Sequence of chain 3.A:
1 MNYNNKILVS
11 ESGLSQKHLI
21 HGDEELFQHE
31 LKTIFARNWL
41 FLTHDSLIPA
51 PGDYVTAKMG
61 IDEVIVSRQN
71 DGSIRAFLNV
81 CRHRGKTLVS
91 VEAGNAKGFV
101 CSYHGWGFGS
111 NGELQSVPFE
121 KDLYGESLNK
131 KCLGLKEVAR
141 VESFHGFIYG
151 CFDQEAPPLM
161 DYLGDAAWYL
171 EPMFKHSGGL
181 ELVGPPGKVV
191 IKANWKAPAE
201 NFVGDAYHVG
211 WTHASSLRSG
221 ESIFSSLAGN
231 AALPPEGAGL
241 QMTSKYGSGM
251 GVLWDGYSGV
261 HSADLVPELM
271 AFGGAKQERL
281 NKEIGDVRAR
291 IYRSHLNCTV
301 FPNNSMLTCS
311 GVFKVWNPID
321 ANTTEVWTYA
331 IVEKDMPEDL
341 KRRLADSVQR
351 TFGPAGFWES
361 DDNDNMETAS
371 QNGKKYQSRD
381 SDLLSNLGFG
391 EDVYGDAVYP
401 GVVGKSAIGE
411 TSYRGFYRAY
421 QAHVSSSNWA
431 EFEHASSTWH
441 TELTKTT

The protein below binds the small molecule below.
Small molecule (SMILES): O[C@@H]1c2ccccc2C=C[C@@H]1O

Binding-site contacts:
Ligand atom OH1 contacts residue PHE202 of chain 3.A at 3.7 Å.
Ligand atom C2 contacts residue HIS208 of chain 3.A at 4.0 Å.
Ligand atom C7 contacts residue HIS295 of chain 3.A at 3.5 Å.
Ligand atom C8 contacts residue VAL209 of chain 3.A at 4.2 Å (hydrophobic).
Ligand atom C4 contacts residue ASN201 of chain 3.A at 4.3 Å.
Ligand atom C2 contacts residue FE1 of chain 3.H at 4.0 Å.
Ligand atom OH1 contacts residue HIS213 of chain 3.A at 4.2 Å.
Ligand atom C4A contacts residue VAL209 of chain 3.A at 3.7 Å (hydrophobic).
Ligand atom OH1 contacts residue ASP362 of chain 3.A at 4.0 Å.
Ligand atom C5 contacts residue VAL209 of chain 3.A at 4.0 Å (hydrophobic).
Ligand atom C4 contacts residue VAL209 of chain 3.A at 4.2 Å (hydrophobic).
Ligand atom C8A contacts residue VAL209 of chain 3.A at 3.9 Å (hydrophobic).
Ligand atom C4A contacts residue ASN297 of chain 3.A at 4.2 Å.
Ligand atom OH2 contacts residue PHE352 of chain 3.A at 3.8 Å.
Ligand atom C1 contacts residue HIS208 of chain 3.A at 4.2 Å.
Ligand atom C5 contacts residue HIS295 of chain 3.A at 4.2 Å.
Ligand atom OH2 contacts residue HIS208 of chain 3.A at 3.6 Å.
Ligand atom C5 contacts residue ASN297 of chain 3.A at 4.0 Å.
Ligand atom C6 contacts residue HIS295 of chain 3.A at 3.5 Å.
Ligand atom C2 contacts residue ASN201 of chain 3.A at 3.8 Å.
Ligand atom C3 contacts residue ASP205 of chain 3.A at 4.1 Å.
Ligand atom C2 contacts residue PHE202 of chain 3.A at 4.0 Å (hydrophobic).
Ligand atom C1 contacts residue PHE352 of chain 3.A at 4.0 Å (hydrophobic).
Ligand atom OH2 contacts residue HIS213 of chain 3.A at 2.9 Å (h-bond).
Ligand atom C3 contacts residue HIS208 of chain 3.A at 3.8 Å.
Ligand atom C8 contacts residue VAL260 of chain 3.A at 4.1 Å (hydrophobic).
Ligand atom C3 contacts residue PHE202 of chain 3.A at 4.1 Å (hydrophobic).
Ligand atom C1 contacts residue FE1 of chain 3.H at 4.0 Å.
Ligand atom C3 contacts residue ASN201 of chain 3.A at 3.7 Å.
Ligand atom C4 contacts residue ASP205 of chain 3.A at 3.6 Å.
Ligand atom OH1 contacts residue HIS208 of chain 3.A at 3.4 Å.
Ligand atom OH1 contacts residue ASN201 of chain 3.A at 2.7 Å (h-bond).
Ligand atom OH2 contacts residue FE1 of chain 3.H at 2.8 Å.
Ligand atom C4 contacts residue ASN297 of chain 3.A at 3.8 Å.
Ligand atom C4 contacts residue HIS208 of chain 3.A at 4.2 Å.
Ligand atom C7 contacts residue VAL260 of chain 3.A at 4.3 Å (hydrophobic).
Ligand atom C8 contacts residue HIS295 of chain 3.A at 4.2 Å.
Ligand atom C6 contacts residue LEU253 of chain 3.A at 4.0 Å (hydrophobic).
Ligand atom OH1 contacts residue FE1 of chain 3.H at 2.8 Å.
Ligand atom OH2 contacts residue ASP362 of chain 3.A at 4.2 Å.